Sequence of chain 1.A:
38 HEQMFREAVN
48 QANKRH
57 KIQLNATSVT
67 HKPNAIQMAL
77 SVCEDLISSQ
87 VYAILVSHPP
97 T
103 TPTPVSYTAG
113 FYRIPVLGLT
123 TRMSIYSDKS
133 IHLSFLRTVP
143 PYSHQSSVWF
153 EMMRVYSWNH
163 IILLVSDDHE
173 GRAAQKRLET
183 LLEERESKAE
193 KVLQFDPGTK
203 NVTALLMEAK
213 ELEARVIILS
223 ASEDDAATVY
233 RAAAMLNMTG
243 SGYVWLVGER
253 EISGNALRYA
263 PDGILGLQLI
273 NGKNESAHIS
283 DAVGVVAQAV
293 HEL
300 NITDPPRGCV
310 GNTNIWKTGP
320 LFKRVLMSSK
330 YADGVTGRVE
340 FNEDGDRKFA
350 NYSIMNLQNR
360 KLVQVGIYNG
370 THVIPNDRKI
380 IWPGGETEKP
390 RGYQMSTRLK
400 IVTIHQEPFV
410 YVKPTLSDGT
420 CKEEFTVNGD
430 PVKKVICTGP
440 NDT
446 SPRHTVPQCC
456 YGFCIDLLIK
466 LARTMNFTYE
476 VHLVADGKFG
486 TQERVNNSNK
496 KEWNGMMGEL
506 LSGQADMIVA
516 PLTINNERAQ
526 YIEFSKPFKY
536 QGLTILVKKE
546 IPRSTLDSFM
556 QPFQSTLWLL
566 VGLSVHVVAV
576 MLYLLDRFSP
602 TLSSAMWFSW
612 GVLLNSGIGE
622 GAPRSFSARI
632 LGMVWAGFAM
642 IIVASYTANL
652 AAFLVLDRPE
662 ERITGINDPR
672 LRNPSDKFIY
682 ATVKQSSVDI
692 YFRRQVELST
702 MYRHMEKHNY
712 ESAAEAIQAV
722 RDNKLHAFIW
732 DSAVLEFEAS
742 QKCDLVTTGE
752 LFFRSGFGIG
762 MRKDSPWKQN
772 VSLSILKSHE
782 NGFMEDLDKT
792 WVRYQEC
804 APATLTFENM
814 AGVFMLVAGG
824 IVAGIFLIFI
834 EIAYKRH

A protein and the small-molecule ligand that binds it are described below.
Small molecule (SMILES): CC(=O)N[C@@H]1[C@@H](O)[C@H](O)[C@@H](CO)O[C@H]1O

Binding-site contacts:
Ligand atom N2 contacts residue ASN471 of chain 1.A at 2.8 Å (h-bond).
Ligand atom C5 contacts residue ASN471 of chain 1.A at 3.6 Å.
Ligand atom C1 contacts residue ASN471 of chain 1.A at 1.4 Å.
Ligand atom C4 contacts residue ASN471 of chain 1.A at 4.2 Å.
Ligand atom C8 contacts residue THR473 of chain 1.A at 3.9 Å.
Ligand atom O7 contacts residue PHE472 of chain 1.A at 4.2 Å.
Ligand atom C7 contacts residue ASN471 of chain 1.A at 3.7 Å.
Ligand atom C3 contacts residue ASN471 of chain 1.A at 3.7 Å.
Ligand atom O5 contacts residue ASN471 of chain 1.A at 2.3 Å (h-bond).
Ligand atom C2 contacts residue ASN471 of chain 1.A at 2.4 Å.
Ligand atom C7 contacts residue PHE472 of chain 1.A at 4.0 Å (hydrophobic).
Ligand atom C8 contacts residue ASN471 of chain 1.A at 3.3 Å.
Ligand atom C8 contacts residue PHE472 of chain 1.A at 3.2 Å (hydrophobic).